Sequence of chain 1.A:
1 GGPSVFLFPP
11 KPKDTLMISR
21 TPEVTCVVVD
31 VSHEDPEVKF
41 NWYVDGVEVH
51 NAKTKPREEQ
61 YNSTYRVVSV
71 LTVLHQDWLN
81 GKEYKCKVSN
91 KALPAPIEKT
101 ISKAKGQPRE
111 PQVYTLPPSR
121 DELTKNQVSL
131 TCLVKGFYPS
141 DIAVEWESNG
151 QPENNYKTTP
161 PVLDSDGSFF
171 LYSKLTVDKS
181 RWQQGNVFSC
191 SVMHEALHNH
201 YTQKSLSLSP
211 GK

Binding-site contacts:
Ligand atom O6 contacts residue PHE8 of chain 1.A at 3.6 Å.
Ligand atom O5 contacts residue ASN62 of chain 1.A at 2.4 Å (h-bond).
Ligand atom O6 contacts residue ASP14 of chain 1.A at 2.7 Å (salt-bridge).
Ligand atom C1 contacts residue PHE8 of chain 1.A at 3.6 Å (hydrophobic).
Ligand atom C7 contacts residue ASN62 of chain 1.A at 3.0 Å.
Ligand atom C6 contacts residue PRO10 of chain 1.A at 3.6 Å (hydrophobic).
Ligand atom O4 contacts residue PRO9 of chain 1.A at 3.5 Å (h-bond).
Ligand atom O7 contacts residue VAL29 of chain 1.A at 3.5 Å.
Ligand atom O5 contacts residue PHE6 of chain 1.A at 3.6 Å.
Ligand atom O6 contacts residue GLU23 of chain 1.A at 3.4 Å (salt-bridge).
Ligand atom C3 contacts residue ASP30 of chain 1.A at 3.5 Å.
Ligand atom C6 contacts residue ASP14 of chain 1.A at 3.1 Å.
Ligand atom O4 contacts residue VAL29 of chain 1.A at 3.5 Å.
Ligand atom O4 contacts residue THR25 of chain 1.A at 3.6 Å.
Ligand atom C3 contacts residue ASN62 of chain 1.A at 3.6 Å.
Ligand atom N2 contacts residue ASN62 of chain 1.A at 2.8 Å (h-bond).
Ligand atom C7 contacts residue ASP30 of chain 1.A at 3.6 Å.
Ligand atom C3 contacts residue THR25 of chain 1.A at 3.0 Å.
Ligand atom C8 contacts residue ARG66 of chain 1.A at 3.4 Å.
Ligand atom C6 contacts residue LYS11 of chain 1.A at 2.9 Å.
Ligand atom C7 contacts residue ARG66 of chain 1.A at 3.3 Å.
Ligand atom C5 contacts residue PHE8 of chain 1.A at 3.6 Å (hydrophobic).
Ligand atom C8 contacts residue ASP30 of chain 1.A at 3.6 Å.
Ligand atom O6 contacts residue PRO10 of chain 1.A at 3.3 Å.
Ligand atom O4 contacts residue PHE6 of chain 1.A at 3.5 Å.
Ligand atom C2 contacts residue ASN62 of chain 1.A at 2.3 Å.
Ligand atom O6 contacts residue LYS11 of chain 1.A at 3.1 Å (salt-bridge).
Ligand atom O4 contacts residue MAN7 of chain 1.D at 3.2 Å (h-bond).
Ligand atom O3 contacts residue LYS11 of chain 1.A at 3.3 Å.
Ligand atom C5 contacts residue MAN7 of chain 1.D at 3.6 Å.
Ligand atom C1 contacts residue ASN62 of chain 1.A at 1.4 Å.
Ligand atom O4 contacts residue GLU23 of chain 1.A at 2.7 Å (salt-bridge).
Ligand atom C2 contacts residue ASP30 of chain 1.A at 3.6 Å.
Ligand atom O7 contacts residue ARG66 of chain 1.A at 2.6 Å (salt-bridge).
Ligand atom O4 contacts residue MAN3 of chain 1.D at 3.3 Å (h-bond).
Ligand atom O3 contacts residue THR25 of chain 1.A at 2.5 Å (h-bond).
Ligand atom O7 contacts residue ASN62 of chain 1.A at 2.8 Å (h-bond).
Ligand atom C6 contacts residue GLN60 of chain 1.A at 3.4 Å.
Ligand atom N2 contacts residue ASP30 of chain 1.A at 2.7 Å (salt-bridge).
Ligand atom O5 contacts residue LYS11 of chain 1.A at 3.2 Å.

A protein and the small-molecule ligand that binds it are described below.
Small molecule (SMILES): CC(=O)N[C@H]1[C@H](O[C@H]2[C@H](O)[C@@H](NC(C)=O)CO[C@@H]2CO)O[C@H](CO)[C@@H](O[C@H]2O[C@H](CO[C@H]3O[C@H](CO)[C@@H](O)[C@H](O)[C@@H]3O[C@@H]3O[C@H](CO)[C@@H](O[C@@H]4O[C@H](CO)[C@H](O)[C@H](O)[C@H]4O)[C@H](O)[C@H]3NC(C)=O)[C@@H](O)[C@H](O[C@H]3O[C@H](CO)[C@@H](O)[C@H](O)[C@@H]3O[C@@H]3O[C@H](CO)[C@@H](O)[C@H](O)[C@H]3NC(C)=O)[C@@H]2O)[C@@H]1O